Sequence of chain 1.C:
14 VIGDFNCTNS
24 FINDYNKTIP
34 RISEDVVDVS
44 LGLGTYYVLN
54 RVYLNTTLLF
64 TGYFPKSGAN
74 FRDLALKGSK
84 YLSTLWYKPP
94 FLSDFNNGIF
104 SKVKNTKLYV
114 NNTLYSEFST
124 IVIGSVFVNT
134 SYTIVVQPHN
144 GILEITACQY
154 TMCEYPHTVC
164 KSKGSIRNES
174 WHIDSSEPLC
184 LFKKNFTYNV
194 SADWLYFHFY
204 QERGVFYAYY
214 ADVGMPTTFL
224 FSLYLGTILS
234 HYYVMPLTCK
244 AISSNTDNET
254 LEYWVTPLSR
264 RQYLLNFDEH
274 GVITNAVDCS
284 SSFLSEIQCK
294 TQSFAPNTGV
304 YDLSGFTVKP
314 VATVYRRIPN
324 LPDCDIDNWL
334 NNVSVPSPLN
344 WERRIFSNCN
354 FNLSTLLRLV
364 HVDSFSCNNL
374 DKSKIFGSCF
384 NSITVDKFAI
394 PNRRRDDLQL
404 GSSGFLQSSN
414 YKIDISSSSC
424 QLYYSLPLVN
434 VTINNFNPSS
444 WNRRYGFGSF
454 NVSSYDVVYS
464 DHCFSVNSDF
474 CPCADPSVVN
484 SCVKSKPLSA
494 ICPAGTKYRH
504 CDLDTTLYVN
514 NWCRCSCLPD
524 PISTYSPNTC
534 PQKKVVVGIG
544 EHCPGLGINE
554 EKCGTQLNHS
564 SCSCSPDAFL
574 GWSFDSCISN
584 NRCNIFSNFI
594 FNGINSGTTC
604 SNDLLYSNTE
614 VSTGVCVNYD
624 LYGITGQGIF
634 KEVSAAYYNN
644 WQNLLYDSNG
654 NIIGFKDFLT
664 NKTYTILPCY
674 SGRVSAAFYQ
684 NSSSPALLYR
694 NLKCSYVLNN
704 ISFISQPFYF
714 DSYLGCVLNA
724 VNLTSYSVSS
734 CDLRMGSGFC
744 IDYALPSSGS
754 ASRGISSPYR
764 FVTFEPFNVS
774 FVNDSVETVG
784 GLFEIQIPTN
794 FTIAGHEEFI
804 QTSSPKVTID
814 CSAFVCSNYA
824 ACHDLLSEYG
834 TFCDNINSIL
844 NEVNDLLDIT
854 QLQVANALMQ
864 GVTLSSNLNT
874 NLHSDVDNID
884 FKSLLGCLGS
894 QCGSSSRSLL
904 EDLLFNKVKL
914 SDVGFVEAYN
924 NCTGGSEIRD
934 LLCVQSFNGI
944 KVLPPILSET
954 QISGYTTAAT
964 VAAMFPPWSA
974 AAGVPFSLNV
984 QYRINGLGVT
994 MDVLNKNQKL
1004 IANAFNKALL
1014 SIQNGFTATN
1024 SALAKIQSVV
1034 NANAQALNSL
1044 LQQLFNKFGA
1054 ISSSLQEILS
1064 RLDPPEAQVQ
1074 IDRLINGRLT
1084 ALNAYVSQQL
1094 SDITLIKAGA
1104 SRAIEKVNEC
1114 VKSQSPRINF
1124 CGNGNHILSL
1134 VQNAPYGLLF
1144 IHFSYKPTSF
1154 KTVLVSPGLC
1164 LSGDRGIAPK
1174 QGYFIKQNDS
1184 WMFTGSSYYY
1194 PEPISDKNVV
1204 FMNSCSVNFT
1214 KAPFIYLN

The protein below binds the small molecule below.
Small molecule (SMILES): CC(=O)N[C@@H]1[C@@H](O)[C@H](O)[C@@H](CO)O[C@H]1O

Binding-site contacts:
Ligand atom N2 contacts residue ASN454 of chain 1.C at 2.9 Å (h-bond).
Ligand atom C5 contacts residue ASN454 of chain 1.C at 3.7 Å.
Ligand atom C8 contacts residue ASN454 of chain 1.C at 4.4 Å.
Ligand atom O5 contacts residue ASN454 of chain 1.C at 2.4 Å (h-bond).
Ligand atom C4 contacts residue ASN454 of chain 1.C at 4.2 Å.
Ligand atom C3 contacts residue ASN454 of chain 1.C at 3.8 Å.
Ligand atom C2 contacts residue ASN454 of chain 1.C at 2.5 Å.
Ligand atom C1 contacts residue ASN454 of chain 1.C at 1.4 Å.
Ligand atom C7 contacts residue ASN454 of chain 1.C at 3.2 Å.
Ligand atom O7 contacts residue ASN454 of chain 1.C at 3.2 Å (h-bond).